Sequence of chain 1.C:
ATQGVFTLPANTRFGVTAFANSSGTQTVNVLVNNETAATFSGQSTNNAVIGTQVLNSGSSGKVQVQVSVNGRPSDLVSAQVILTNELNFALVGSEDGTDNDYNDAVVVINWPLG

Sequence of chain 1.B:
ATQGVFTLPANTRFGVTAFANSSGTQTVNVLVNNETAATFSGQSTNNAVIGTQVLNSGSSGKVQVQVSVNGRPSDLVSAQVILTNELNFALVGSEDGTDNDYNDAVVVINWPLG

Binding-site contacts:
Ligand atom O2 contacts residue ASP99 of chain 1.B at 3.8 Å.
Ligand atom C2 contacts residue ASP104 of chain 1.B at 3.2 Å.
Ligand atom O3 contacts residue ASP99 of chain 1.B at 2.5 Å (salt-bridge).
Ligand atom O1 contacts residue GLY97 of chain 1.B at 3.8 Å.
Ligand atom O4 contacts residue SER22 of chain 1.B at 3.4 Å.
Ligand atom C6 contacts residue GLY114 of chain 1.C at 3.7 Å.
Ligand atom O5 contacts residue SER23 of chain 1.B at 3.0 Å (h-bond).
Ligand atom C4 contacts residue GLY114 of chain 1.C at 3.4 Å.
Ligand atom C8 contacts residue VAL69 of chain 1.B at 3.8 Å (hydrophobic).
Ligand atom O2 contacts residue CA1 of chain 1.O at 2.5 Å.
Ligand atom O3 contacts residue ASP101 of chain 1.B at 2.9 Å (salt-bridge).
Ligand atom C7 contacts residue ASP96 of chain 1.B at 3.7 Å.
Ligand atom C6 contacts residue ASP99 of chain 1.B at 3.6 Å.
Ligand atom O3 contacts residue CA1 of chain 1.N at 2.5 Å.
Ligand atom O4 contacts residue ASP104 of chain 1.B at 3.8 Å.
Ligand atom C6 contacts residue SER23 of chain 1.B at 3.6 Å.
Ligand atom C3 contacts residue CA1 of chain 1.N at 3.4 Å.
Ligand atom C1 contacts residue ASP96 of chain 1.B at 3.6 Å.
Ligand atom C3 contacts residue ASP99 of chain 1.B at 3.2 Å.
Ligand atom C1 contacts residue SER22 of chain 1.B at 3.4 Å.
Ligand atom O2 contacts residue GLU95 of chain 1.B at 3.3 Å (salt-bridge).
Ligand atom C2 contacts residue ASP96 of chain 1.B at 3.3 Å.
Ligand atom O3 contacts residue ASP104 of chain 1.B at 3.0 Å (salt-bridge).
Ligand atom O3 contacts residue CA1 of chain 1.O at 2.5 Å.
Ligand atom C2 contacts residue SER22 of chain 1.B at 3.7 Å.
Ligand atom O5 contacts residue SER22 of chain 1.B at 3.5 Å (h-bond).
Ligand atom O4 contacts residue GLY114 of chain 1.C at 2.5 Å (h-bond).
Ligand atom O2 contacts residue ASP104 of chain 1.B at 3.2 Å (salt-bridge).
Ligand atom C3 contacts residue CA1 of chain 1.O at 3.3 Å.
Ligand atom O4 contacts residue ASN21 of chain 1.B at 3.0 Å (h-bond).
Ligand atom C4 contacts residue CA1 of chain 1.N at 3.4 Å.
Ligand atom C8 contacts residue ASP96 of chain 1.B at 3.4 Å.
Ligand atom N2 contacts residue ASP96 of chain 1.B at 3.0 Å (salt-bridge).
Ligand atom O4 contacts residue CA1 of chain 1.N at 2.5 Å.
Ligand atom O6 contacts residue ASP99 of chain 1.B at 3.2 Å.
Ligand atom C3 contacts residue ASP104 of chain 1.B at 3.6 Å.
Ligand atom C2 contacts residue CA1 of chain 1.O at 3.3 Å.
Ligand atom C8 contacts residue GLY24 of chain 1.B at 3.8 Å.
Ligand atom O7 contacts residue SER23 of chain 1.B at 3.1 Å (h-bond).
Ligand atom O2 contacts residue ASP96 of chain 1.B at 2.5 Å (salt-bridge).

This small molecule binds to this protein.
Small molecule (SMILES): CC(=O)N[C@@H]1[C@@H](O[C@@H]2O[C@@H](C)[C@@H](O)[C@@H](O)[C@@H]2O)[C@H](O[C@@H]2O[C@H](CO)[C@H](O)[C@H](O)[C@H]2O)[C@@H](CO)O[C@H]1O